Binding-site contacts:
Ligand atom NAL contacts residue CYS59 of chain 1.D at 3.7 Å.
Ligand atom NAL contacts residue PRO53 of chain 1.D at 3.6 Å (h-bond).
Ligand atom CAO contacts residue ASP54 of chain 1.D at 4.0 Å.
Ligand atom CAA contacts residue CYS59 of chain 1.D at 1.8 Å (hydrophobic).
Ligand atom CAG contacts residue ASP54 of chain 1.D at 3.6 Å.
Ligand atom CAN contacts residue PRO53 of chain 1.D at 4.2 Å (hydrophobic).
Ligand atom CAM contacts residue PRO53 of chain 1.D at 4.0 Å (hydrophobic).
Ligand atom CAA contacts residue PRO53 of chain 1.D at 4.2 Å (hydrophobic).
Ligand atom CAI contacts residue ASP54 of chain 1.D at 3.6 Å.
Ligand atom OAB contacts residue CYS59 of chain 1.D at 3.0 Å (h-bond).
Ligand atom CAM contacts residue CYS59 of chain 1.D at 2.7 Å (hydrophobic).

A protein and the small-molecule ligand that binds it are described below.
Small molecule (SMILES): CC(=O)Nc1cc2cccnc2c2ncccc12

Sequence of chain 1.D:
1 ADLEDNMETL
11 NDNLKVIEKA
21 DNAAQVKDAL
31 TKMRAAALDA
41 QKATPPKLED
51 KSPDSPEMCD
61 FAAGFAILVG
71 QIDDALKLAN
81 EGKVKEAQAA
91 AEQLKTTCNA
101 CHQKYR